Sequence of chain 1.A:
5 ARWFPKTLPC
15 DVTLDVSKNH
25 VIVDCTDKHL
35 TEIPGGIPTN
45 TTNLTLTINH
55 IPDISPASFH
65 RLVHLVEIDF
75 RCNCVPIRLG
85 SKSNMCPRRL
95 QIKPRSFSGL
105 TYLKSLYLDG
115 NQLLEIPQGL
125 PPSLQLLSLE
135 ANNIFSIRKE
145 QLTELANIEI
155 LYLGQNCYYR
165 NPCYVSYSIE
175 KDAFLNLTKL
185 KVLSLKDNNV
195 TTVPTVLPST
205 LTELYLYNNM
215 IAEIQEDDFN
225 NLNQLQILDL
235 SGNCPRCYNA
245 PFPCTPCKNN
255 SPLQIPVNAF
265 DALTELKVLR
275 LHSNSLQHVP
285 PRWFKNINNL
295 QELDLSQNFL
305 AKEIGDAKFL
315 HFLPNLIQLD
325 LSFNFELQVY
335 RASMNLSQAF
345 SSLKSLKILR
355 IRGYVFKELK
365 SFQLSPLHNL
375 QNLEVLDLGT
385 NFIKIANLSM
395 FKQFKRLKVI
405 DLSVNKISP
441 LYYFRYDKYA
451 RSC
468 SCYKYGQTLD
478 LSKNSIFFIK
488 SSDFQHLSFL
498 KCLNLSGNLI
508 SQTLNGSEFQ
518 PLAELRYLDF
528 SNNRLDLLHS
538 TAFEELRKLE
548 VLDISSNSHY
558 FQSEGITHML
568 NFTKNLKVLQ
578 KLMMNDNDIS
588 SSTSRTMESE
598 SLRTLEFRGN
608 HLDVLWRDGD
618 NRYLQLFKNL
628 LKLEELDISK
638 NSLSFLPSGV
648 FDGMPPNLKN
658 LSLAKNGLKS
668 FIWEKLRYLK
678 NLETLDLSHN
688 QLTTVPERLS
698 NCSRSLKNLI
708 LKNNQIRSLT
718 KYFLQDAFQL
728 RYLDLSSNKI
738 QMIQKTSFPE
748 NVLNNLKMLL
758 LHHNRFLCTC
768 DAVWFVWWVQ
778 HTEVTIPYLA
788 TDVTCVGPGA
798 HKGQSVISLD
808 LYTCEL

A protein and the small-molecule ligand that binds it are described below.
Small molecule (SMILES): CC(=O)N[C@@H]1[C@@H](O)[C@H](O)[C@@H](CO)O[C@H]1O

Binding-site contacts:
Ligand atom O5 contacts residue ASN391 of chain 1.A at 2.3 Å (h-bond).
Ligand atom C6 contacts residue HIS493 of chain 1.A at 4.4 Å.
Ligand atom C2 contacts residue ASN391 of chain 1.A at 2.5 Å.
Ligand atom C8 contacts residue ASN391 of chain 1.A at 4.5 Å.
Ligand atom O5 contacts residue SER393 of chain 1.A at 4.0 Å.
Ligand atom O4 contacts residue HIS493 of chain 1.A at 4.5 Å.
Ligand atom C3 contacts residue ASN391 of chain 1.A at 3.8 Å.
Ligand atom C1 contacts residue ASN391 of chain 1.A at 1.4 Å.
Ligand atom C5 contacts residue SER393 of chain 1.A at 4.1 Å.
Ligand atom C6 contacts residue SER393 of chain 1.A at 4.3 Å.
Ligand atom C6 contacts residue LYS396 of chain 1.A at 3.6 Å.
Ligand atom O6 contacts residue LYS396 of chain 1.A at 3.0 Å (salt-bridge).
Ligand atom C7 contacts residue ASN391 of chain 1.A at 3.3 Å.
Ligand atom N2 contacts residue ASN391 of chain 1.A at 2.9 Å (h-bond).
Ligand atom C5 contacts residue ASN391 of chain 1.A at 3.6 Å.
Ligand atom O6 contacts residue ASN391 of chain 1.A at 4.3 Å.
Ligand atom C1 contacts residue SER393 of chain 1.A at 4.5 Å.
Ligand atom O7 contacts residue ASN391 of chain 1.A at 3.3 Å (h-bond).
Ligand atom C4 contacts residue ASN391 of chain 1.A at 4.2 Å.
Ligand atom O6 contacts residue HIS493 of chain 1.A at 4.1 Å.
Ligand atom O6 contacts residue SER393 of chain 1.A at 3.4 Å.